Sequence of chain 1.C:
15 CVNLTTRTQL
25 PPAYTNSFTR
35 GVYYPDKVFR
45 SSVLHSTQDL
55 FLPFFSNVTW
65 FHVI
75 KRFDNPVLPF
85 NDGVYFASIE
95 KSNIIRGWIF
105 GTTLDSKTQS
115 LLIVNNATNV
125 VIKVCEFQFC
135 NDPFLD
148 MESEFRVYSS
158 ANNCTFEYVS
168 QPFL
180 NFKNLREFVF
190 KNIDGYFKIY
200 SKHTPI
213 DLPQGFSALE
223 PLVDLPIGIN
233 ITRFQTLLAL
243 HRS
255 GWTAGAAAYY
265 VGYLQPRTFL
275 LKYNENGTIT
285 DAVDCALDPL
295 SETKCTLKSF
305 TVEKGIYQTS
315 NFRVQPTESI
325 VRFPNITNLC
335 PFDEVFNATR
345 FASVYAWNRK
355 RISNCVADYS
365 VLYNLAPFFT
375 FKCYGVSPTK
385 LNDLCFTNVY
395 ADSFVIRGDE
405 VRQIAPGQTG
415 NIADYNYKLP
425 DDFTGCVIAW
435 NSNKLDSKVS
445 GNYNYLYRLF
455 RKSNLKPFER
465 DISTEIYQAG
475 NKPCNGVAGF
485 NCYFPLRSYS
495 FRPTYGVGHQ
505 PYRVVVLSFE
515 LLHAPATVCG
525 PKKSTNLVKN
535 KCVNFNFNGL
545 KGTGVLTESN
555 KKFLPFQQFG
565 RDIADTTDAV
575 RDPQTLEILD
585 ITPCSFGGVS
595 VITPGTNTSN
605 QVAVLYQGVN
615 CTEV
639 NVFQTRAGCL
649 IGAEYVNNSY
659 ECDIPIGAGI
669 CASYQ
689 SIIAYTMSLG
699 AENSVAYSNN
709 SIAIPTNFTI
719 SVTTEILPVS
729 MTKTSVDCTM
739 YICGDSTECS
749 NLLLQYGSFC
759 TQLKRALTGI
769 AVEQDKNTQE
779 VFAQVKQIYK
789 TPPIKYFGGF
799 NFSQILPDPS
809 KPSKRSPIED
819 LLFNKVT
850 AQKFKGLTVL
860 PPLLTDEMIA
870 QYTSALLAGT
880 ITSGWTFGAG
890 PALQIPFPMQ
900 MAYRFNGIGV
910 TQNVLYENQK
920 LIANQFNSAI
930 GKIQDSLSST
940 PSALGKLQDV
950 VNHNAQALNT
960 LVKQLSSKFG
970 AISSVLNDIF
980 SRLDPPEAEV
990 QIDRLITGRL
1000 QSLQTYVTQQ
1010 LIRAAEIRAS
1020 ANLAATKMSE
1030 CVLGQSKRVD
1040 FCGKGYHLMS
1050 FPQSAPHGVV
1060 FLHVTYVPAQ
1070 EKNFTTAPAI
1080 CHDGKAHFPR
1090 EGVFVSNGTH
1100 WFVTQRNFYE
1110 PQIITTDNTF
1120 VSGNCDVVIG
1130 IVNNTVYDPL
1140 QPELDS

Binding-site contacts:
Ligand atom C5 contacts residue THR234 of chain 1.C at 4.4 Å.
Ligand atom C8 contacts residue ASN232 of chain 1.C at 4.3 Å.
Ligand atom C4 contacts residue ASN232 of chain 1.C at 4.2 Å.
Ligand atom O6 contacts residue ASN232 of chain 1.C at 4.4 Å.
Ligand atom O6 contacts residue THR234 of chain 1.C at 4.3 Å.
Ligand atom C5 contacts residue ASN232 of chain 1.C at 3.7 Å.
Ligand atom N2 contacts residue ASN232 of chain 1.C at 2.9 Å (h-bond).
Ligand atom C1 contacts residue ASN232 of chain 1.C at 1.4 Å.
Ligand atom C7 contacts residue ASN232 of chain 1.C at 3.1 Å.
Ligand atom O6 contacts residue THR106 of chain 1.C at 4.0 Å.
Ligand atom O5 contacts residue THR234 of chain 1.C at 4.4 Å.
Ligand atom O5 contacts residue ASN232 of chain 1.C at 2.4 Å (h-bond).
Ligand atom C3 contacts residue ASN232 of chain 1.C at 3.8 Å.
Ligand atom O7 contacts residue ASN232 of chain 1.C at 2.9 Å (h-bond).
Ligand atom C6 contacts residue THR234 of chain 1.C at 4.3 Å.
Ligand atom C2 contacts residue ASN232 of chain 1.C at 2.4 Å.

This protein binds this small molecule.
Small molecule (SMILES): CC(=O)N[C@@H]1[C@@H](O)[C@H](O)[C@@H](CO)O[C@H]1O